A small-molecule ligand and the protein it binds are described below.
Small molecule (SMILES): CC(=O)N[C@@H]1[C@@H](O)[C@H](O)[C@@H](CO)O[C@H]1O

Sequence of chain 43.B:
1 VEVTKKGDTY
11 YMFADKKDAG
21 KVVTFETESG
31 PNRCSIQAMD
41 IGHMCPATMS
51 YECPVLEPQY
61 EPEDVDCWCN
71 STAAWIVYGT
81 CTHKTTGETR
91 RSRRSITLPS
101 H

Binding-site contacts:
Ligand atom C5 contacts residue ARG33 of chain 43.B at 3.9 Å.
Ligand atom C4 contacts residue ASN70 of chain 43.B at 4.2 Å.
Ligand atom N2 contacts residue ASN70 of chain 43.B at 2.9 Å (h-bond).
Ligand atom C5 contacts residue ASN70 of chain 43.B at 3.7 Å.
Ligand atom O6 contacts residue ARG33 of chain 43.B at 3.0 Å (salt-bridge).
Ligand atom C1 contacts residue ARG33 of chain 43.B at 4.1 Å.
Ligand atom C7 contacts residue ASN70 of chain 43.B at 3.4 Å.
Ligand atom C1 contacts residue ASN70 of chain 43.B at 1.4 Å.
Ligand atom C8 contacts residue ASN70 of chain 43.B at 3.9 Å.
Ligand atom O5 contacts residue ASN70 of chain 43.B at 2.4 Å (h-bond).
Ligand atom O3 contacts residue PRO31 of chain 43.B at 4.2 Å.
Ligand atom C6 contacts residue ARG33 of chain 43.B at 3.7 Å.
Ligand atom O5 contacts residue ARG33 of chain 43.B at 4.3 Å.
Ligand atom O7 contacts residue PRO31 of chain 43.B at 3.0 Å (h-bond).
Ligand atom O7 contacts residue SER71 of chain 43.B at 4.4 Å.
Ligand atom C2 contacts residue PRO31 of chain 43.B at 4.0 Å (hydrophobic).
Ligand atom O7 contacts residue ASN70 of chain 43.B at 3.5 Å (h-bond).
Ligand atom C7 contacts residue PRO31 of chain 43.B at 3.2 Å (hydrophobic).
Ligand atom C3 contacts residue PRO31 of chain 43.B at 4.1 Å (hydrophobic).
Ligand atom N2 contacts residue PRO31 of chain 43.B at 2.8 Å (h-bond).
Ligand atom N2 contacts residue ASN32 of chain 43.B at 4.2 Å.
Ligand atom C2 contacts residue ASN70 of chain 43.B at 2.5 Å.
Ligand atom C3 contacts residue ASN70 of chain 43.B at 3.8 Å.